Binding-site contacts:
Ligand atom N46 contacts residue GLY238 of chain 1.D at 3.2 Å.
Ligand atom C12 contacts residue SER226 of chain 1.D at 3.5 Å.
Ligand atom N46 contacts residue ALA200 of chain 1.D at 3.6 Å.
Ligand atom CL1 contacts residue GLY228 of chain 1.D at 3.6 Å.
Ligand atom C2 contacts residue VAL225 of chain 1.D at 3.7 Å (hydrophobic).
Ligand atom N45 contacts residue ALA200 of chain 1.D at 3.0 Å (h-bond).
Ligand atom C6 contacts residue SER205 of chain 1.D at 3.6 Å.
Ligand atom C36 contacts residue TRP227 of chain 1.D at 3.4 Å (hydrophobic).
Ligand atom N45 contacts residue ASP199 of chain 1.D at 2.8 Å (salt-bridge).
Ligand atom C4 contacts residue GLY228 of chain 1.D at 3.7 Å.
Ligand atom C18 contacts residue TRP50 of chain 1.D at 3.5 Å (hydrophobic).
Ligand atom N24 contacts residue GLY228 of chain 1.D at 2.8 Å (h-bond).
Ligand atom O10 contacts residue GLY228 of chain 1.D at 2.9 Å (h-bond).
Ligand atom C5 contacts residue GLU202 of chain 1.D at 3.7 Å.
Ligand atom C44 contacts residue ASP199 of chain 1.D at 3.6 Å.
Ligand atom CL1 contacts residue GLU229 of chain 1.D at 3.5 Å.
Ligand atom C1 contacts residue SER205 of chain 1.D at 3.6 Å.
Ligand atom C2 contacts residue TRP227 of chain 1.D at 3.6 Å (hydrophobic).
Ligand atom N45 contacts residue GLY230 of chain 1.D at 2.9 Å (h-bond).
Ligand atom N46 contacts residue TRP227 of chain 1.D at 3.7 Å.
Ligand atom C44 contacts residue GLY228 of chain 1.D at 3.5 Å.
Ligand atom C14 contacts residue HIS43 of chain 1.D at 3.5 Å.
Ligand atom O27 contacts residue GLY228 of chain 1.D at 3.1 Å (h-bond).
Ligand atom C38 contacts residue LEU96 of chain 1.D at 3.7 Å (hydrophobic).
Ligand atom C1 contacts residue VAL225 of chain 1.D at 3.7 Å (hydrophobic).
Ligand atom O10 contacts residue TRP227 of chain 1.D at 3.3 Å.
Ligand atom N45 contacts residue CYS231 of chain 1.D at 3.6 Å.
Ligand atom O27 contacts residue GLY230 of chain 1.D at 2.7 Å (h-bond).
Ligand atom N19 contacts residue HIS43 of chain 1.D at 3.6 Å.
Ligand atom C7 contacts residue GLU202 of chain 1.D at 3.6 Å.
Ligand atom C3 contacts residue GLY228 of chain 1.D at 3.5 Å.
Ligand atom C16 contacts residue GLU202 of chain 1.D at 3.2 Å.
Ligand atom S25 contacts residue GLY228 of chain 1.D at 3.4 Å (h-bond).
Ligand atom N45 contacts residue GLY228 of chain 1.D at 3.7 Å.
Ligand atom N46 contacts residue ASP199 of chain 1.D at 2.9 Å (salt-bridge).
Ligand atom C33 contacts residue GLY228 of chain 1.D at 3.5 Å.
Ligand atom O27 contacts residue GLU229 of chain 1.D at 3.7 Å.
Ligand atom CL2 contacts residue ASN95 of chain 1.D at 3.3 Å.
Ligand atom C44 contacts residue ALA200 of chain 1.D at 3.2 Å (hydrophobic).
Ligand atom C4 contacts residue GLY230 of chain 1.D at 3.7 Å.

Sequence of chain 1.D:
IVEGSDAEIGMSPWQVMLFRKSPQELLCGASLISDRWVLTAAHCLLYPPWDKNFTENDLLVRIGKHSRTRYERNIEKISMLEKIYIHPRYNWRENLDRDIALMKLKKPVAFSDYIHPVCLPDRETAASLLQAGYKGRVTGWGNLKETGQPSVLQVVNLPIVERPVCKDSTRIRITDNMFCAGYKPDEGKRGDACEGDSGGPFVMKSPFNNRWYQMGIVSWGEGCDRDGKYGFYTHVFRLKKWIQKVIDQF

This small molecule binds to this protein.
Small molecule (SMILES): [H]/N=C(/N)c1cccc(C[C@H](NS(=O)(=O)c2cccc(-c3ccc(Cl)cc3Cl)c2)C(=O)N2CCC(CCN)CC2)c1